Binding-site contacts:
Ligand atom C27 contacts residue ARG359 of chain 1.A at 3.6 Å.
Ligand atom C41 contacts residue GLU27 of chain 1.A at 3.6 Å.
Ligand atom C19 contacts residue THR274 of chain 1.A at 3.0 Å.
Ligand atom C44 contacts residue GLY360 of chain 1.A at 3.4 Å.
Ligand atom C28 contacts residue PRO358 of chain 1.A at 3.0 Å (hydrophobic).
Ligand atom C39 contacts residue ALA231 of chain 1.A at 3.3 Å (hydrophobic).
Ligand atom C16 contacts residue LEU361 of chain 1.A at 3.5 Å (hydrophobic).
Ligand atom C40 contacts residue SER234 of chain 1.A at 3.3 Å.
Ligand atom O14 contacts residue HIS227 of chain 1.A at 3.1 Å (h-bond).
Ligand atom O07 contacts residue LEU361 of chain 1.A at 2.9 Å.
Ligand atom C37 contacts residue PRO358 of chain 1.A at 3.3 Å (hydrophobic).
Ligand atom O06 contacts residue THR274 of chain 1.A at 3.6 Å.
Ligand atom O13 contacts residue ARG359 of chain 1.A at 2.2 Å (salt-bridge).
Ligand atom C38 contacts residue PRO358 of chain 1.A at 3.3 Å (hydrophobic).
Ligand atom C06 contacts residue HIS227 of chain 1.A at 3.2 Å.
Ligand atom C17 contacts residue LEU361 of chain 1.A at 3.0 Å (hydrophobic).
Ligand atom C41 contacts residue VAL23 of chain 1.A at 3.0 Å (hydrophobic).
Ligand atom C07 contacts residue HIS227 of chain 1.A at 3.4 Å.
Ligand atom O03 contacts residue ARG276 of chain 1.A at 3.6 Å.
Ligand atom O06 contacts residue LEU215 of chain 1.A at 3.5 Å.
Ligand atom C16 contacts residue PRO272 of chain 1.A at 3.0 Å (hydrophobic).
Ligand atom C15 contacts residue PRO272 of chain 1.A at 2.9 Å (hydrophobic).
Ligand atom C27 contacts residue GLY360 of chain 1.A at 3.6 Å.
Ligand atom C08 contacts residue LEU228 of chain 1.A at 3.5 Å (hydrophobic).
Ligand atom C40 contacts residue ARG318 of chain 1.A at 3.5 Å.
Ligand atom C36 contacts residue HIS227 of chain 1.A at 3.5 Å.
Ligand atom O10 contacts residue GLY360 of chain 1.A at 3.1 Å (h-bond).
Ligand atom O06 contacts residue LEU273 of chain 1.A at 3.0 Å.
Ligand atom C44 contacts residue LEU361 of chain 1.A at 3.3 Å (hydrophobic).
Ligand atom O14 contacts residue VAL23 of chain 1.A at 3.6 Å.
Ligand atom O12 contacts residue GLY360 of chain 1.A at 3.2 Å (h-bond).
Ligand atom C38 contacts residue ALA231 of chain 1.A at 3.7 Å (hydrophobic).
Ligand atom C07 contacts residue ASP224 of chain 1.A at 3.4 Å.
Ligand atom C14 contacts residue LEU215 of chain 1.A at 3.2 Å (hydrophobic).
Ligand atom O06 contacts residue PRO272 of chain 1.A at 3.1 Å (h-bond).
Ligand atom C41 contacts residue SER234 of chain 1.A at 3.5 Å.
Ligand atom O12 contacts residue ARG359 of chain 1.A at 2.8 Å (salt-bridge).
Ligand atom O13 contacts residue PRO358 of chain 1.A at 3.0 Å.
Ligand atom C28 contacts residue ARG359 of chain 1.A at 3.3 Å.
Ligand atom C42 contacts residue VAL23 of chain 1.A at 3.3 Å (hydrophobic).

The small molecule below binds the protein below.
Small molecule (SMILES): CC(=O)O[C@H]1C(=O)[C@@]2(C)[C@H]([C@H](OC(=O)c3ccccc3)[C@]3(O)C[C@H](OC(=O)[C@H](O)[C@@H](NC(=O)c4ccccc4)c4ccccc4)C(C)=C1C3(C)C)[C@]1(OC(C)=O)CO[C@@H]1C[C@@H]2O

Sequence of chain 1.A:
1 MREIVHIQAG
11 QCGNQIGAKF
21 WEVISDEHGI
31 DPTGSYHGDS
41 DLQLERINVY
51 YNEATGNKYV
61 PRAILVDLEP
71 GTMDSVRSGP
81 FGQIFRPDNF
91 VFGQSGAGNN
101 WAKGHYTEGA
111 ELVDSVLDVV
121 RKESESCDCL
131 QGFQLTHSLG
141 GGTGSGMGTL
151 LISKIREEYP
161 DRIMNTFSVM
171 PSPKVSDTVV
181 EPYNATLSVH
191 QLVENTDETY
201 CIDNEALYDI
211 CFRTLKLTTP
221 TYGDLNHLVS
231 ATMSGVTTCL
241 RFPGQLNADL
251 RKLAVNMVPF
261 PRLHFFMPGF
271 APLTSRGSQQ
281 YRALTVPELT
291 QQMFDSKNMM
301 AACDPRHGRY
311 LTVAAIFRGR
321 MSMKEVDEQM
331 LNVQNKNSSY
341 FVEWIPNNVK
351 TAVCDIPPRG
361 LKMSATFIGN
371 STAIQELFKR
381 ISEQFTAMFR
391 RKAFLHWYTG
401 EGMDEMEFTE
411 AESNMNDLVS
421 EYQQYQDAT